Sequence of chain 1.A:
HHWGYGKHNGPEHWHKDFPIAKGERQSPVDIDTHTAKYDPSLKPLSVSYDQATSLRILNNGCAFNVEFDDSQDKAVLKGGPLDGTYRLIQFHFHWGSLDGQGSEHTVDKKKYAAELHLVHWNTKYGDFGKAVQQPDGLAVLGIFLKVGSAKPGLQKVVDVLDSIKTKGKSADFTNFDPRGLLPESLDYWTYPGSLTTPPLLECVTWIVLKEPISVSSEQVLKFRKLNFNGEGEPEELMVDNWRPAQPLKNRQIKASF

Binding-site contacts:
Ligand atom C7 contacts residue HIS8 of chain 1.A at 3.7 Å.
Ligand atom N1 contacts residue GLY175 of chain 1.A at 3.7 Å.
Ligand atom O5 contacts residue HIS8 of chain 1.A at 3.9 Å.
Ligand atom N10 contacts residue ASN67 of chain 1.A at 4.5 Å.
Ligand atom N1 contacts residue ASN66 of chain 1.A at 4.0 Å.
Ligand atom N10 contacts residue ASN66 of chain 1.A at 4.5 Å.
Ligand atom N6 contacts residue HIS8 of chain 1.A at 4.5 Å.
Ligand atom C3 contacts residue ASN67 of chain 1.A at 4.4 Å.
Ligand atom C4 contacts residue ASN67 of chain 1.A at 4.4 Å.
Ligand atom N10 contacts residue LEU65 of chain 1.A at 4.2 Å.
Ligand atom N10 contacts residue GLY175 of chain 1.A at 4.0 Å.
Ligand atom N1 contacts residue ASN67 of chain 1.A at 3.9 Å.
Ligand atom N2 contacts residue ASN67 of chain 1.A at 3.4 Å (h-bond).
Ligand atom C4 contacts residue HIS8 of chain 1.A at 4.5 Å.
Ligand atom N2 contacts residue LYS174 of chain 1.A at 4.1 Å.
Ligand atom N1 contacts residue LYS174 of chain 1.A at 4.0 Å.

This small molecule binds to this protein.
Small molecule (SMILES): [N-]=[N+]=NCC(=O)NCCS